Binding-site contacts:
Ligand atom N2 contacts residue ALA61 of chain 1.A at 2.8 Å (h-bond).
Ligand atom C8 contacts residue PHE67 of chain 1.A at 3.5 Å (hydrophobic).
Ligand atom C5 contacts residue SER102 of chain 1.A at 3.5 Å.
Ligand atom O7 contacts residue ASN106 of chain 1.A at 3.0 Å (h-bond).
Ligand atom O3 contacts residue GLN180 of chain 1.A at 2.9 Å (h-bond).
Ligand atom O6 contacts residue GLN60 of chain 1.A at 3.1 Å (h-bond).
Ligand atom O7 contacts residue ASN183 of chain 1.A at 2.8 Å (h-bond).
Ligand atom C7 contacts residue GLN100 of chain 1.A at 3.6 Å.
Ligand atom C8 contacts residue PHE139 of chain 1.A at 3.5 Å (hydrophobic).
Ligand atom C3 contacts residue ILE163 of chain 1.A at 3.5 Å (hydrophobic).
Ligand atom O6 contacts residue PHE67 of chain 1.A at 3.2 Å.
Ligand atom O6 contacts residue GLN180 of chain 1.A at 3.4 Å.
Ligand atom N2 contacts residue ILE163 of chain 1.A at 2.9 Å (h-bond).
Ligand atom C3 contacts residue ASN164 of chain 1.A at 3.6 Å.
Ligand atom C7 contacts residue ASN183 of chain 1.A at 3.5 Å.
Ligand atom O7 contacts residue ASN164 of chain 1.A at 3.0 Å (h-bond).
Ligand atom O3 contacts residue GLN100 of chain 1.A at 3.0 Å (h-bond).
Ligand atom O7 contacts residue SER102 of chain 1.A at 2.9 Å (h-bond).
Ligand atom C4 contacts residue ASN164 of chain 1.A at 3.5 Å.
Ligand atom O3 contacts residue GLN60 of chain 1.A at 3.1 Å (h-bond).
Ligand atom O7 contacts residue GLN71 of chain 1.A at 3.0 Å (h-bond).
Ligand atom C5 contacts residue GLN100 of chain 1.A at 3.2 Å.
Ligand atom C2 contacts residue ILE163 of chain 1.A at 3.5 Å (hydrophobic).
Ligand atom C6 contacts residue GLU168 of chain 1.A at 3.4 Å.
Ligand atom O7 contacts residue LEU101 of chain 1.A at 3.6 Å.
Ligand atom O5 contacts residue TRP103 of chain 1.A at 3.5 Å (h-bond).
Ligand atom C6 contacts residue GLN180 of chain 1.A at 3.4 Å.
Ligand atom C8 contacts residue LEU167 of chain 1.A at 3.6 Å (hydrophobic).
Ligand atom C6 contacts residue GLN100 of chain 1.A at 3.0 Å.
Ligand atom C6 contacts residue ILE99 of chain 1.A at 3.3 Å (hydrophobic).
Ligand atom C2 contacts residue ALA61 of chain 1.A at 3.6 Å (hydrophobic).
Ligand atom O6 contacts residue ILE163 of chain 1.A at 3.2 Å.
Ligand atom O7 contacts residue LEU167 of chain 1.A at 3.6 Å.
Ligand atom O6 contacts residue GLY63 of chain 1.A at 3.6 Å.
Ligand atom O3 contacts residue ASN164 of chain 1.A at 2.9 Å (h-bond).
Ligand atom O6 contacts residue GLU168 of chain 1.A at 2.8 Å (salt-bridge).
Ligand atom C1 contacts residue ILE163 of chain 1.A at 3.5 Å (hydrophobic).
Ligand atom O7 contacts residue GLN60 of chain 1.A at 3.0 Å (h-bond).
Ligand atom O3 contacts residue ASN106 of chain 1.A at 2.9 Å (h-bond).
Ligand atom N2 contacts residue GLN100 of chain 1.A at 3.5 Å (h-bond).

Sequence of chain 1.A:
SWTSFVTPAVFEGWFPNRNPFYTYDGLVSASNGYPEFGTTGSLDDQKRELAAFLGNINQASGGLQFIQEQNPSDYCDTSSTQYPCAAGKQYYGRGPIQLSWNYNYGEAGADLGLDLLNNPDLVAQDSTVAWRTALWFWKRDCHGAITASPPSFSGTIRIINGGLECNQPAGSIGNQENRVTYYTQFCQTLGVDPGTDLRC

The protein below binds the small molecule below.
Small molecule (SMILES): CC(=O)N[C@@H]1[C@@H](O)[C@H](O[C@@H]2O[C@H](CO)[C@@H](O[C@@H]3O[C@H](CO)[C@@H](O[C@@H]4O[C@H](CO)[C@@H](O)[C@H](O)[C@H]4NC(C)=O)[C@H](O)[C@H]3NC(C)=O)[C@H](O)[C@H]2NC(C)=O)[C@@H](CO)O[C@H]1O